Binding-site contacts:
Ligand atom C8 contacts residue ASN203 of chain 1.C at 3.4 Å.
Ligand atom C1 contacts residue ASN203 of chain 1.C at 1.4 Å.
Ligand atom O5 contacts residue ASN203 of chain 1.C at 2.4 Å (h-bond).
Ligand atom N2 contacts residue ASN203 of chain 1.C at 3.0 Å (h-bond).
Ligand atom C2 contacts residue ASN203 of chain 1.C at 2.5 Å.
Ligand atom C8 contacts residue THR205 of chain 1.C at 4.0 Å.
Ligand atom C3 contacts residue ASN203 of chain 1.C at 3.8 Å.
Ligand atom C5 contacts residue ASN203 of chain 1.C at 3.7 Å.
Ligand atom C7 contacts residue ASN203 of chain 1.C at 3.3 Å.
Ligand atom C4 contacts residue ASN203 of chain 1.C at 4.3 Å.
Ligand atom N2 contacts residue THR205 of chain 1.C at 4.2 Å.
Ligand atom O7 contacts residue ASN203 of chain 1.C at 3.6 Å (h-bond).
Ligand atom C8 contacts residue LYS202 of chain 1.C at 4.2 Å.

Sequence of chain 1.C:
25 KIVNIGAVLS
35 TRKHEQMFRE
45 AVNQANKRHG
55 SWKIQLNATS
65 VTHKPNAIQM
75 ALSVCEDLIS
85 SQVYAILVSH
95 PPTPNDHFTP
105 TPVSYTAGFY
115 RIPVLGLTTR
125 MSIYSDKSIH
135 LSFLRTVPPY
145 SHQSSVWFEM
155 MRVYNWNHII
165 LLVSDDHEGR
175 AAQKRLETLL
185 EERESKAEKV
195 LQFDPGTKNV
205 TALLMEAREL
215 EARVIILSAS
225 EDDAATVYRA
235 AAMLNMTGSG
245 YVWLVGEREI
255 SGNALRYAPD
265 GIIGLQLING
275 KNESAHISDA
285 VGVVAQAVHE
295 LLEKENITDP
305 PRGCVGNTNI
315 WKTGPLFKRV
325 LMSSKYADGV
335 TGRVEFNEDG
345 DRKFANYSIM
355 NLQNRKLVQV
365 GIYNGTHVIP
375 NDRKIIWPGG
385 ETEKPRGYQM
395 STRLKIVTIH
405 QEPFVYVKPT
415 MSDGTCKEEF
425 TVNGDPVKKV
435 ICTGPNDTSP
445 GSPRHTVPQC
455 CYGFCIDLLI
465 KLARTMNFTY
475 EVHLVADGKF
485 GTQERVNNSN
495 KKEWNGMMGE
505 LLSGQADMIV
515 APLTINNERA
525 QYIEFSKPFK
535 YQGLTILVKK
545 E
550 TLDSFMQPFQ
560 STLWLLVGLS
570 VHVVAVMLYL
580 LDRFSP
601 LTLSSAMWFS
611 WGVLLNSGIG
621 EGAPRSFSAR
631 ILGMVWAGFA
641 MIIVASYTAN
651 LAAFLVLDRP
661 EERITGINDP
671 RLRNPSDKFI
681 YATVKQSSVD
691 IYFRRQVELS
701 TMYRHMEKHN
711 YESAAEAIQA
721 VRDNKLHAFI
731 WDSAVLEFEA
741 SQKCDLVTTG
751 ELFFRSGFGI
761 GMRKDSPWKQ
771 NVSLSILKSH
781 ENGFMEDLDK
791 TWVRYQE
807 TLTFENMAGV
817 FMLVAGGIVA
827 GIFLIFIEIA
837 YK

The protein below binds the small molecule below.
Small molecule (SMILES): CC(=O)N[C@@H]1[C@@H](O)[C@H](O)[C@@H](CO)O[C@H]1O